Binding-site contacts:
Ligand atom C08 contacts residue VAL165 of chain 1.A at 4.2 Å (hydrophobic).
Ligand atom C02 contacts residue PHE166 of chain 1.A at 3.4 Å (hydrophobic).
Ligand atom C01 contacts residue ALA232 of chain 1.A at 4.2 Å (hydrophobic).
Ligand atom C08 contacts residue PHE166 of chain 1.A at 4.2 Å (hydrophobic).
Ligand atom C02 contacts residue PHE282 of chain 1.A at 3.8 Å (hydrophobic).
Ligand atom C09 contacts residue SER79 of chain 1.A at 3.4 Å.
Ligand atom O10 contacts residue ARG76 of chain 1.A at 2.9 Å (salt-bridge).
Ligand atom C09 contacts residue ARG76 of chain 1.A at 3.9 Å.
Ligand atom C07 contacts residue ARG76 of chain 1.A at 3.9 Å.
Ligand atom C09 contacts residue SER228 of chain 1.A at 3.5 Å.
Ligand atom C06 contacts residue LEU82 of chain 1.A at 3.6 Å (hydrophobic).
Ligand atom C01 contacts residue HEM1 of chain 1.C at 3.2 Å.
Ligand atom C05 contacts residue HEM1 of chain 1.C at 3.6 Å.
Ligand atom O11 contacts residue SER79 of chain 1.A at 2.4 Å (h-bond).
Ligand atom C04 contacts residue ALA232 of chain 1.A at 3.5 Å (hydrophobic).
Ligand atom C07 contacts residue SER231 of chain 1.A at 3.8 Å.
Ligand atom C04 contacts residue HEM1 of chain 1.C at 3.5 Å.
Ligand atom C01 contacts residue PHE166 of chain 1.A at 4.2 Å (hydrophobic).
Ligand atom C02 contacts residue ALA232 of chain 1.A at 3.8 Å (hydrophobic).
Ligand atom C07 contacts residue ALA232 of chain 1.A at 4.2 Å (hydrophobic).
Ligand atom C05 contacts residue ALA232 of chain 1.A at 3.9 Å (hydrophobic).
Ligand atom O10 contacts residue SER79 of chain 1.A at 3.7 Å.
Ligand atom C07 contacts residue LEU82 of chain 1.A at 3.8 Å (hydrophobic).
Ligand atom O11 contacts residue SER228 of chain 1.A at 2.7 Å (h-bond).
Ligand atom C03 contacts residue ALA232 of chain 1.A at 3.4 Å (hydrophobic).
Ligand atom O10 contacts residue SER228 of chain 1.A at 3.5 Å.
Ligand atom C04 contacts residue LEU82 of chain 1.A at 3.9 Å (hydrophobic).
Ligand atom O11 contacts residue LEU82 of chain 1.A at 3.5 Å.
Ligand atom C09 contacts residue LEU82 of chain 1.A at 4.0 Å (hydrophobic).
Ligand atom C06 contacts residue ALA232 of chain 1.A at 4.2 Å (hydrophobic).
Ligand atom C03 contacts residue LEU82 of chain 1.A at 4.1 Å (hydrophobic).
Ligand atom C07 contacts residue PHE169 of chain 1.A at 4.2 Å (hydrophobic).
Ligand atom C08 contacts residue PHE169 of chain 1.A at 3.9 Å (hydrophobic).
Ligand atom C01 contacts residue PHE282 of chain 1.A at 3.7 Å (hydrophobic).
Ligand atom C08 contacts residue LEU82 of chain 1.A at 4.0 Å (hydrophobic).
Ligand atom C08 contacts residue ALA232 of chain 1.A at 3.8 Å (hydrophobic).
Ligand atom C07 contacts residue VAL165 of chain 1.A at 4.1 Å (hydrophobic).
Ligand atom O10 contacts residue SER231 of chain 1.A at 3.6 Å.
Ligand atom C05 contacts residue LEU82 of chain 1.A at 3.7 Å (hydrophobic).
Ligand atom O11 contacts residue ILE81 of chain 1.A at 3.6 Å.

This protein binds this small molecule.
Small molecule (SMILES): C=Cc1ccc(C(=O)O)cc1

Sequence of chain 1.A:
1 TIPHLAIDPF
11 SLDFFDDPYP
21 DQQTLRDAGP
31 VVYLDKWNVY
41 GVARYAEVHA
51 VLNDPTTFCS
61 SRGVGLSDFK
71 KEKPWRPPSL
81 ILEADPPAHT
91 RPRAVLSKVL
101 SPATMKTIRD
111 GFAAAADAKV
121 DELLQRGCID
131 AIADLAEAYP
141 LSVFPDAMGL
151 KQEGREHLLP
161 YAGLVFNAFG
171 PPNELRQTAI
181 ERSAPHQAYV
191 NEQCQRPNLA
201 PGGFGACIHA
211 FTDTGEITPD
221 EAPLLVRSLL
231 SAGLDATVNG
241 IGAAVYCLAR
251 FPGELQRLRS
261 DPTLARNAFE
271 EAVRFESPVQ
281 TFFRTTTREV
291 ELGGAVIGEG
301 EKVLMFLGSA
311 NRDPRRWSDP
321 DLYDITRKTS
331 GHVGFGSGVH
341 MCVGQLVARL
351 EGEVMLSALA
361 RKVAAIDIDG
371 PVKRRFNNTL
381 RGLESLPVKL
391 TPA